A protein and the small-molecule ligand that binds it are described below.
Small molecule (SMILES): O=Cc1ccc(-n2ccnc2-c2ccccc2)cc1Br

Sequence of chain 2.A:
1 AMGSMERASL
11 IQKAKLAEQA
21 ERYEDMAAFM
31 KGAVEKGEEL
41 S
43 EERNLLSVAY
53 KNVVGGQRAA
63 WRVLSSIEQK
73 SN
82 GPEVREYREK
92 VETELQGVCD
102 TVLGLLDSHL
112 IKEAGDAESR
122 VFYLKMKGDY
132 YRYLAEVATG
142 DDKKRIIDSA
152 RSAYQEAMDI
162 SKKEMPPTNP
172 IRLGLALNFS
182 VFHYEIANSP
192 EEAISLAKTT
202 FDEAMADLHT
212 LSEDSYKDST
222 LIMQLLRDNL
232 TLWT

Sequence of chain 2.B:
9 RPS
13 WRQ

Binding-site contacts:
Ligand atom C16 contacts residue ASN46 of chain 2.A at 2.9 Å.
Ligand atom C02 contacts residue ILE172 of chain 2.A at 3.8 Å (hydrophobic).
Ligand atom C07 contacts residue LYS126 of chain 2.A at 2.9 Å.
Ligand atom C02 contacts residue TRP13 of chain 2.B at 3.6 Å (hydrophobic).
Ligand atom C08 contacts residue PRO171 of chain 2.A at 3.3 Å (hydrophobic).
Ligand atom BR5 contacts residue SER49 of chain 2.A at 3.4 Å.
Ligand atom C04 contacts residue LYS126 of chain 2.A at 3.6 Å.
Ligand atom C17 contacts residue ASN46 of chain 2.A at 3.0 Å.
Ligand atom C07 contacts residue GLY175 of chain 2.A at 3.8 Å.
Ligand atom C04 contacts residue ILE172 of chain 2.A at 3.9 Å (hydrophobic).
Ligand atom C13 contacts residue ILE172 of chain 2.A at 4.0 Å (hydrophobic).
Ligand atom C15 contacts residue PHE123 of chain 2.A at 3.8 Å (hydrophobic).
Ligand atom C02 contacts residue LYS126 of chain 2.A at 1.4 Å.
Ligand atom C07 contacts residue PRO171 of chain 2.A at 3.5 Å (hydrophobic).
Ligand atom C11 contacts residue PRO171 of chain 2.A at 3.9 Å (hydrophobic).
Ligand atom C03 contacts residue TRP13 of chain 2.B at 3.4 Å (hydrophobic).
Ligand atom BR5 contacts residue PHE123 of chain 2.A at 3.6 Å.
Ligand atom C12 contacts residue ASN46 of chain 2.A at 3.8 Å.
Ligand atom C08 contacts residue TRP13 of chain 2.B at 3.5 Å (hydrophobic).
Ligand atom C06 contacts residue TRP13 of chain 2.B at 3.5 Å (hydrophobic).
Ligand atom C07 contacts residue TRP13 of chain 2.B at 3.5 Å (hydrophobic).
Ligand atom C15 contacts residue ASN46 of chain 2.A at 3.4 Å.
Ligand atom C15 contacts residue CSO42 of chain 2.A at 3.7 Å.
Ligand atom N18 contacts residue PRO171 of chain 2.A at 4.0 Å.
Ligand atom N10 contacts residue TRP13 of chain 2.B at 4.1 Å.
Ligand atom N10 contacts residue PRO171 of chain 2.A at 3.8 Å.
Ligand atom C14 contacts residue PHE123 of chain 2.A at 3.7 Å (hydrophobic).
Ligand atom BR5 contacts residue TRP13 of chain 2.B at 3.6 Å.
Ligand atom C03 contacts residue LYS126 of chain 2.A at 2.5 Å.
Ligand atom C14 contacts residue ASN46 of chain 2.A at 4.1 Å.
Ligand atom C03 contacts residue ILE172 of chain 2.A at 3.7 Å (hydrophobic).
Ligand atom C08 contacts residue ILE223 of chain 2.A at 3.7 Å (hydrophobic).
Ligand atom C19 contacts residue PRO171 of chain 2.A at 4.0 Å (hydrophobic).
Ligand atom C04 contacts residue TRP13 of chain 2.B at 3.6 Å (hydrophobic).
Ligand atom C20 contacts residue PRO171 of chain 2.A at 3.8 Å (hydrophobic).
Ligand atom C14 contacts residue ILE172 of chain 2.A at 3.9 Å (hydrophobic).
Ligand atom C09 contacts residue TRP13 of chain 2.B at 3.6 Å (hydrophobic).
Ligand atom C16 contacts residue CSO42 of chain 2.A at 4.2 Å.
Ligand atom C07 contacts residue ILE172 of chain 2.A at 4.1 Å (hydrophobic).
Ligand atom C20 contacts residue TRP13 of chain 2.B at 4.0 Å (hydrophobic).